Sequence of chain 1.A:
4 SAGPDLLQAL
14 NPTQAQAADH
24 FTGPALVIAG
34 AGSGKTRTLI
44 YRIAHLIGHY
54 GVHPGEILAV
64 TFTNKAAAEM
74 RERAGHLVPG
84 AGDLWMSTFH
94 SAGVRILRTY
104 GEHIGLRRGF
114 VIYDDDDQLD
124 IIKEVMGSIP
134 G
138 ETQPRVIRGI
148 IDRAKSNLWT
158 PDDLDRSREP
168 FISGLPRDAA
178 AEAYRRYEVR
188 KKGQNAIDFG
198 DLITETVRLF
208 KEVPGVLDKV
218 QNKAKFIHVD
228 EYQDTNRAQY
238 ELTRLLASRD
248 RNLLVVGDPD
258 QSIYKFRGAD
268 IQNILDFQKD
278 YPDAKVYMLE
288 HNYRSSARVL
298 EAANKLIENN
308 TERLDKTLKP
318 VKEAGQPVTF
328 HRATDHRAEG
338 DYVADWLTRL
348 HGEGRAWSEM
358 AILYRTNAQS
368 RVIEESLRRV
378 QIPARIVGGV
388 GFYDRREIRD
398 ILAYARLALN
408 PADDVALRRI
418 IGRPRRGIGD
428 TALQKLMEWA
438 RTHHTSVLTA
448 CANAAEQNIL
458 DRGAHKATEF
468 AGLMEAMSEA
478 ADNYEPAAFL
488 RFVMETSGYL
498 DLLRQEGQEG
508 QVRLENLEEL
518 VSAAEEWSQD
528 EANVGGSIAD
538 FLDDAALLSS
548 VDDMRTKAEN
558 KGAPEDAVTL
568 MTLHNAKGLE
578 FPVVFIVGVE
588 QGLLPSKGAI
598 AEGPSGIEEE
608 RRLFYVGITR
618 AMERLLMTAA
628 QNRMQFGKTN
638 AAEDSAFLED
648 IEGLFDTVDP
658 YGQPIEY

Binding-site contacts:
Ligand atom O3A contacts residue LYS38 of chain 1.A at 3.6 Å.
Ligand atom C3' contacts residue GLU577 of chain 1.A at 3.4 Å.
Ligand atom N7 contacts residue GLN17 of chain 1.A at 3.1 Å (h-bond).
Ligand atom C5 contacts residue TYR290 of chain 1.A at 3.5 Å (hydrophobic).
Ligand atom PB contacts residue LYS38 of chain 1.A at 3.5 Å.
Ligand atom N6 contacts residue GLN17 of chain 1.A at 3.0 Å (h-bond).
Ligand atom N3B contacts residue GLY35 of chain 1.A at 3.4 Å (h-bond).
Ligand atom O3G contacts residue GLN258 of chain 1.A at 2.7 Å (h-bond).
Ligand atom PG contacts residue MG1 of chain 1.F at 3.3 Å.
Ligand atom O2B contacts residue LYS38 of chain 1.A at 2.7 Å (salt-bridge).
Ligand atom O2A contacts residue ARG291 of chain 1.A at 3.4 Å (salt-bridge).
Ligand atom PG contacts residue ARG291 of chain 1.A at 3.4 Å.
Ligand atom O1B contacts residue THR39 of chain 1.A at 2.6 Å (h-bond).
Ligand atom N1 contacts residue NO31 of chain 1.G at 3.2 Å (h-bond).
Ligand atom C8 contacts residue GLY37 of chain 1.A at 3.5 Å.
Ligand atom O1G contacts residue MG1 of chain 1.F at 2.1 Å.
Ligand atom O1A contacts residue GLY37 of chain 1.A at 3.1 Å.
Ligand atom O1A contacts residue ARG40 of chain 1.A at 2.8 Å (salt-bridge).
Ligand atom O4' contacts residue TYR290 of chain 1.A at 3.4 Å.
Ligand atom O1A contacts residue THR39 of chain 1.A at 3.5 Å (h-bond).
Ligand atom N9 contacts residue TYR290 of chain 1.A at 3.3 Å.
Ligand atom N3B contacts residue MG1 of chain 1.F at 3.4 Å.
Ligand atom O1B contacts residue LYS38 of chain 1.A at 3.3 Å (salt-bridge).
Ligand atom O5' contacts residue GLY37 of chain 1.A at 3.5 Å.
Ligand atom O3G contacts residue GLY35 of chain 1.A at 3.4 Å (h-bond).
Ligand atom O3G contacts residue ALA34 of chain 1.A at 3.3 Å.
Ligand atom O1B contacts residue MG1 of chain 1.F at 2.0 Å.
Ligand atom O2B contacts residue SER36 of chain 1.A at 3.3 Å (h-bond).
Ligand atom N7 contacts residue TYR290 of chain 1.A at 3.4 Å.
Ligand atom N3B contacts residue ARG291 of chain 1.A at 2.8 Å (salt-bridge).
Ligand atom N6 contacts residue NO31 of chain 1.G at 3.3 Å (h-bond).
Ligand atom C4 contacts residue TYR290 of chain 1.A at 3.5 Å (hydrophobic).
Ligand atom O3A contacts residue GLY37 of chain 1.A at 2.9 Å (h-bond).
Ligand atom O3' contacts residue GLU577 of chain 1.A at 2.6 Å (salt-bridge).
Ligand atom O2G contacts residue ARG291 of chain 1.A at 2.7 Å (salt-bridge).
Ligand atom O2G contacts residue ARG617 of chain 1.A at 2.7 Å (salt-bridge).
Ligand atom O3G contacts residue LYS38 of chain 1.A at 2.7 Å (salt-bridge).
Ligand atom C4' contacts residue GLU577 of chain 1.A at 3.3 Å.
Ligand atom PB contacts residue MG1 of chain 1.F at 2.9 Å.
Ligand atom O2B contacts residue GLY37 of chain 1.A at 3.2 Å (h-bond).

A protein and the small-molecule ligand that binds it are described below.
Small molecule (SMILES): Nc1ncnc2c1ncn2[C@@H]1O[C@H](CO[P](=O)(O)O[P](=O)(O)NP(=O)(O)O)[C@@H](O)[C@H]1O